Sequence of chain 1.B:
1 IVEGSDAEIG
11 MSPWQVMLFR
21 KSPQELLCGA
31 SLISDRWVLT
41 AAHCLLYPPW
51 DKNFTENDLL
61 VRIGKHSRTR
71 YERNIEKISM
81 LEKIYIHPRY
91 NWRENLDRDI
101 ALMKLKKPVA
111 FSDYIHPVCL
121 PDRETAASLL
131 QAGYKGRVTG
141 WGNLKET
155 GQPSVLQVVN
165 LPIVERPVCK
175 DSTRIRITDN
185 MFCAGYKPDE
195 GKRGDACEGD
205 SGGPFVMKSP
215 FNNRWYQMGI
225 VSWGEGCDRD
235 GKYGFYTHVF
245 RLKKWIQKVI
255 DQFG

Binding-site contacts:
Ligand atom C5 contacts residue ASN53 of chain 1.B at 3.6 Å.
Ligand atom C2 contacts residue ASN53 of chain 1.B at 2.4 Å.
Ligand atom O5 contacts residue ASN53 of chain 1.B at 2.3 Å (h-bond).
Ligand atom N2 contacts residue ASN53 of chain 1.B at 2.9 Å (h-bond).
Ligand atom C4 contacts residue ASN53 of chain 1.B at 4.1 Å.
Ligand atom C1 contacts residue ASN53 of chain 1.B at 1.4 Å.
Ligand atom C3 contacts residue ASN53 of chain 1.B at 3.7 Å.
Ligand atom O7 contacts residue LEU46 of chain 1.B at 3.8 Å.
Ligand atom C8 contacts residue ASN53 of chain 1.B at 4.2 Å.
Ligand atom C8 contacts residue LEU46 of chain 1.B at 4.0 Å (hydrophobic).
Ligand atom C7 contacts residue LEU46 of chain 1.B at 3.9 Å (hydrophobic).
Ligand atom C7 contacts residue ASN53 of chain 1.B at 3.8 Å.
Ligand atom O7 contacts residue PRO48 of chain 1.B at 4.3 Å.

A protein and the small-molecule ligand that binds it are described below.
Small molecule (SMILES): CC(=O)N[C@@H]1[C@@H](O)[C@H](O)[C@@H](CO)O[C@H]1O